Binding-site contacts:
Ligand atom C12 contacts residue ALA20 of chain 3.A at 3.7 Å (hydrophobic).
Ligand atom C7 contacts residue TYR59 of chain 2.A at 3.9 Å (hydrophobic).
Ligand atom C7 contacts residue LEU24 of chain 3.A at 3.5 Å (hydrophobic).
Ligand atom O3' contacts residue ARG104 of chain 2.A at 3.6 Å.
Ligand atom C2' contacts residue GSH1 of chain 2.B at 3.9 Å.
Ligand atom C10 contacts residue ALA20 of chain 3.A at 3.8 Å (hydrophobic).
Ligand atom C8 contacts residue TYR59 of chain 2.A at 4.2 Å (hydrophobic).
Ligand atom C6 contacts residue ILE27 of chain 3.A at 3.6 Å (hydrophobic).
Ligand atom C1 contacts residue TYR109 of chain 2.A at 3.6 Å (hydrophobic).
Ligand atom O6' contacts residue TYR109 of chain 2.A at 3.9 Å.
Ligand atom C4 contacts residue ILE27 of chain 3.A at 4.0 Å (hydrophobic).
Ligand atom C4' contacts residue LEU105 of chain 2.A at 4.2 Å (hydrophobic).
Ligand atom C12 contacts residue TRP116 of chain 2.A at 3.8 Å (hydrophobic).
Ligand atom C6' contacts residue TYR109 of chain 2.A at 3.3 Å (hydrophobic).
Ligand atom O2' contacts residue ARG104 of chain 2.A at 4.1 Å.
Ligand atom C5' contacts residue TYR109 of chain 2.A at 3.7 Å (hydrophobic).
Ligand atom C3 contacts residue ILE27 of chain 3.A at 4.1 Å (hydrophobic).
Ligand atom C2' contacts residue LEU105 of chain 2.A at 4.2 Å (hydrophobic).
Ligand atom C7 contacts residue ILE27 of chain 3.A at 3.9 Å (hydrophobic).
Ligand atom O6' contacts residue LEU105 of chain 2.A at 3.9 Å.
Ligand atom C1' contacts residue TYR109 of chain 2.A at 4.2 Å (hydrophobic).
Ligand atom SE contacts residue ILE27 of chain 3.A at 4.0 Å.
Ligand atom O2' contacts residue ILE27 of chain 3.A at 3.7 Å.
Ligand atom C12 contacts residue LEU115 of chain 2.A at 4.0 Å (hydrophobic).
Ligand atom SE contacts residue GSH1 of chain 2.B at 4.0 Å.
Ligand atom C5 contacts residue ALA112 of chain 2.A at 3.7 Å (hydrophobic).
Ligand atom C8 contacts residue ALA112 of chain 2.A at 4.2 Å (hydrophobic).
Ligand atom SE contacts residue TYR109 of chain 2.A at 4.1 Å.
Ligand atom C9 contacts residue LEU24 of chain 3.A at 3.9 Å (hydrophobic).
Ligand atom C11 contacts residue TRP116 of chain 2.A at 3.7 Å (hydrophobic).
Ligand atom C6 contacts residue TYR59 of chain 2.A at 4.0 Å (hydrophobic).
Ligand atom C11 contacts residue LEU115 of chain 2.A at 3.8 Å (hydrophobic).
Ligand atom O5' contacts residue TYR109 of chain 2.A at 3.0 Å (h-bond).
Ligand atom C2' contacts residue ARG104 of chain 2.A at 4.0 Å.
Ligand atom C2 contacts residue ILE27 of chain 3.A at 4.1 Å (hydrophobic).
Ligand atom C9 contacts residue TRP116 of chain 2.A at 3.9 Å (hydrophobic).
Ligand atom C3 contacts residue TYR109 of chain 2.A at 3.7 Å (hydrophobic).
Ligand atom O2' contacts residue GSH1 of chain 2.B at 3.0 Å (h-bond).
Ligand atom C10 contacts residue TYR59 of chain 2.A at 3.9 Å (hydrophobic).
Ligand atom C2 contacts residue TYR109 of chain 2.A at 4.2 Å (hydrophobic).

Sequence of chain 3.A:
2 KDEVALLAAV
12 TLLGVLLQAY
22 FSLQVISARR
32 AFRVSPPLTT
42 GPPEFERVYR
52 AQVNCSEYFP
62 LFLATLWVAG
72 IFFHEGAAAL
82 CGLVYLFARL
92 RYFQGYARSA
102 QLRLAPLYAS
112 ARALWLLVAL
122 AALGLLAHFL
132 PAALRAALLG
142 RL

Sequence of chain 2.A:
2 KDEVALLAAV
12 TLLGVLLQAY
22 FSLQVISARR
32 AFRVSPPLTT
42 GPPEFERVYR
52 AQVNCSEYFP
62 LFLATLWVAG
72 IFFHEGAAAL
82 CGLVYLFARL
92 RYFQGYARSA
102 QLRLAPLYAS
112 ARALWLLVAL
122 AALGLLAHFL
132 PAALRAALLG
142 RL

The protein below binds the small molecule below.
Small molecule (SMILES): CCCCCCCCCCCC[Se][C@@H]1O[C@H](CO)[C@@H](O[C@H]2O[C@H](CO)[C@@H](O)[C@H](O)[C@H]2O)[C@H](O)[C@H]1O